Binding-site contacts:
Ligand atom N2 contacts residue ASN126 of chain 1.F at 2.9 Å (h-bond).
Ligand atom C5 contacts residue ASN126 of chain 1.F at 3.7 Å.
Ligand atom C7 contacts residue ASN126 of chain 1.F at 3.3 Å.
Ligand atom C4 contacts residue ASN126 of chain 1.F at 4.2 Å.
Ligand atom C3 contacts residue ASN126 of chain 1.F at 3.8 Å.
Ligand atom O7 contacts residue ASN126 of chain 1.F at 3.0 Å (h-bond).
Ligand atom C8 contacts residue ASN126 of chain 1.F at 4.4 Å.
Ligand atom C1 contacts residue ASN126 of chain 1.F at 1.4 Å.
Ligand atom C2 contacts residue ASN126 of chain 1.F at 2.4 Å.
Ligand atom O5 contacts residue ASN126 of chain 1.F at 2.4 Å (h-bond).

Sequence of chain 1.F:
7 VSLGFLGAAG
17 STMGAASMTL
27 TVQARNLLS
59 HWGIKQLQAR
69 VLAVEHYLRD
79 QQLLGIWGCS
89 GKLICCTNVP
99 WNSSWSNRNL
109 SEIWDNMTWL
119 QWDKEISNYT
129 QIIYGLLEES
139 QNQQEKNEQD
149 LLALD

This small molecule binds to this protein.
Small molecule (SMILES): CC(=O)N[C@@H]1[C@@H](O)[C@H](O)[C@@H](CO)O[C@H]1O